Sequence of chain 1.C:
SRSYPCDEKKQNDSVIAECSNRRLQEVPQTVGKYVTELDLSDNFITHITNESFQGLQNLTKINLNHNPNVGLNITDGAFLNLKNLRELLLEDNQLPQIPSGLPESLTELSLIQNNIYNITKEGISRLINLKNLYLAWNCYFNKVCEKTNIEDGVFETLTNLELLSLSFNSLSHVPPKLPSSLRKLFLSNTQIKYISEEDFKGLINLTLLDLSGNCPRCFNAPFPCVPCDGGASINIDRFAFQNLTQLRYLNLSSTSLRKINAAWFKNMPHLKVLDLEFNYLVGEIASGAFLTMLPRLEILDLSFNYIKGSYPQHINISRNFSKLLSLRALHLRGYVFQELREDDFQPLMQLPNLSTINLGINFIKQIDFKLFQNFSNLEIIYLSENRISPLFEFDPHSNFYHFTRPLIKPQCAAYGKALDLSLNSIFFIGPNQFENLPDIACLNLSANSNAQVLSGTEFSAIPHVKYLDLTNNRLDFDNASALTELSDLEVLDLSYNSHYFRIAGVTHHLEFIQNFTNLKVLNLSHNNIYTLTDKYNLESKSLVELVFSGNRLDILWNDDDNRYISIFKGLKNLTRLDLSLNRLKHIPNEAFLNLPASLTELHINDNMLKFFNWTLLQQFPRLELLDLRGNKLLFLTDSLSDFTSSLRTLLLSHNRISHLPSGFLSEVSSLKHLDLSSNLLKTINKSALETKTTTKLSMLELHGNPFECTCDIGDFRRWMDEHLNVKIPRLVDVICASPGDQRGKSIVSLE

A protein and the small-molecule ligand that binds it are described below.
Small molecule (SMILES): CC(=O)N[C@H]1[C@H](O[C@H]2[C@H](O)[C@@H](NC(C)=O)CO[C@@H]2CO)O[C@H](CO)[C@@H](O[C@@H]2O[C@H](CO[C@H]3O[C@H](CO)[C@@H](O)[C@H](O)[C@@H]3O)[C@@H](O)[C@H](O[C@H]3O[C@H](CO)[C@@H](O)[C@H](O)[C@@H]3O)[C@@H]2O)[C@@H]1O

Binding-site contacts:
Ligand atom C7 contacts residue ASN271 of chain 1.C at 3.7 Å.
Ligand atom C7 contacts residue LEU228 of chain 1.C at 3.5 Å (hydrophobic).
Ligand atom O7 contacts residue PHE445 of chain 1.C at 2.8 Å (h-bond).
Ligand atom O6 contacts residue HIS442 of chain 1.C at 3.4 Å (h-bond).
Ligand atom O7 contacts residue ASN271 of chain 1.C at 4.0 Å.
Ligand atom C2 contacts residue ASN444 of chain 1.C at 3.9 Å.
Ligand atom C2 contacts residue ASP230 of chain 1.C at 3.9 Å.
Ligand atom C8 contacts residue ASP230 of chain 1.C at 3.9 Å.
Ligand atom O5 contacts residue HIS442 of chain 1.C at 3.9 Å.
Ligand atom C6 contacts residue HIS442 of chain 1.C at 3.5 Å.
Ligand atom O7 contacts residue ASN444 of chain 1.C at 3.2 Å (h-bond).
Ligand atom C7 contacts residue LYS204 of chain 1.C at 3.2 Å.
Ligand atom C1 contacts residue HIS442 of chain 1.C at 3.7 Å.
Ligand atom C6 contacts residue HIS442 of chain 1.C at 3.5 Å.
Ligand atom C8 contacts residue TYR269 of chain 1.C at 3.6 Å (hydrophobic).
Ligand atom C3 contacts residue ASN271 of chain 1.C at 3.7 Å.
Ligand atom O7 contacts residue TYR446 of chain 1.C at 3.5 Å.
Ligand atom C2 contacts residue HIS442 of chain 1.C at 3.4 Å.
Ligand atom O7 contacts residue LEU228 of chain 1.C at 3.7 Å.
Ligand atom O4 contacts residue PHE206 of chain 1.C at 3.6 Å.
Ligand atom C2 contacts residue ASN271 of chain 1.C at 2.4 Å.
Ligand atom O6 contacts residue HIS442 of chain 1.C at 3.9 Å.
Ligand atom C6 contacts residue SER443 of chain 1.C at 3.7 Å.
Ligand atom C8 contacts residue SER232 of chain 1.C at 3.8 Å.
Ligand atom O7 contacts residue LYS204 of chain 1.C at 2.4 Å (salt-bridge).
Ligand atom C8 contacts residue PHE445 of chain 1.C at 3.5 Å (hydrophobic).
Ligand atom N2 contacts residue ASP230 of chain 1.C at 3.1 Å (salt-bridge).
Ligand atom C7 contacts residue TYR446 of chain 1.C at 3.9 Å (hydrophobic).
Ligand atom C8 contacts residue LEU228 of chain 1.C at 3.5 Å (hydrophobic).
Ligand atom N2 contacts residue SER232 of chain 1.C at 3.8 Å.
Ligand atom C1 contacts residue ASN271 of chain 1.C at 1.4 Å.
Ligand atom C6 contacts residue ASP440 of chain 1.C at 3.3 Å.
Ligand atom C5 contacts residue ASN271 of chain 1.C at 3.6 Å.
Ligand atom C7 contacts residue PHE445 of chain 1.C at 3.8 Å (hydrophobic).
Ligand atom N2 contacts residue ASN271 of chain 1.C at 2.9 Å (h-bond).
Ligand atom C8 contacts residue LYS204 of chain 1.C at 3.4 Å.
Ligand atom C1 contacts residue ASP230 of chain 1.C at 3.6 Å.
Ligand atom O6 contacts residue ASP440 of chain 1.C at 2.7 Å (salt-bridge).
Ligand atom O5 contacts residue ASN271 of chain 1.C at 2.4 Å (h-bond).
Ligand atom C8 contacts residue SER208 of chain 1.C at 3.3 Å.